Sequence of chain 1.D:
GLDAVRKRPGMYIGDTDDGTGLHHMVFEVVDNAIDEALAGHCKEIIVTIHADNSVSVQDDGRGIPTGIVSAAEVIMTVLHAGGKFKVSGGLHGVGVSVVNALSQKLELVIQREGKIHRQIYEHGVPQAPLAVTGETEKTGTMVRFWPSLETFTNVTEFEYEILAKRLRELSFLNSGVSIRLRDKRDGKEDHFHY

A small-molecule ligand and the protein it binds are described below.
Small molecule (SMILES): O=C(Nc1nc(-n2ccnc2)c2nc(-c3cccnc3)sc2n1)C1CC1

Binding-site contacts:
Ligand atom N1 contacts residue ASP60 of chain 1.D at 3.7 Å.
Ligand atom N5 contacts residue ILE65 of chain 1.D at 3.7 Å.
Ligand atom O9 contacts residue ILE65 of chain 1.D at 3.6 Å.
Ligand atom N20 contacts residue ARG63 of chain 1.D at 3.8 Å.
Ligand atom C10 contacts residue ASP60 of chain 1.D at 3.2 Å.
Ligand atom C14 contacts residue GLU37 of chain 1.D at 3.8 Å.
Ligand atom O9 contacts residue ASN33 of chain 1.D at 3.9 Å.
Ligand atom C10 contacts residue ALA34 of chain 1.D at 3.7 Å (hydrophobic).
Ligand atom C2 contacts residue ILE65 of chain 1.D at 3.6 Å (hydrophobic).
Ligand atom N24 contacts residue ASN33 of chain 1.D at 3.5 Å (h-bond).
Ligand atom C12 contacts residue ASP60 of chain 1.D at 3.9 Å.
Ligand atom C21 contacts residue ARG123 of chain 1.D at 3.5 Å.
Ligand atom N7 contacts residue ASP60 of chain 1.D at 2.7 Å (salt-bridge).
Ligand atom N24 contacts residue ILE81 of chain 1.D at 3.7 Å.
Ligand atom C16 contacts residue PRO66 of chain 1.D at 3.7 Å (hydrophobic).
Ligand atom C2 contacts residue GLU37 of chain 1.D at 3.6 Å.
Ligand atom C4 contacts residue ILE65 of chain 1.D at 3.6 Å (hydrophobic).
Ligand atom C14 contacts residue ARG63 of chain 1.D at 3.9 Å.
Ligand atom C12 contacts residue VAL58 of chain 1.D at 3.7 Å (hydrophobic).
Ligand atom N1 contacts residue ILE65 of chain 1.D at 3.7 Å.
Ligand atom C11 contacts residue VAL30 of chain 1.D at 3.3 Å (hydrophobic).
Ligand atom O9 contacts residue THR152 of chain 1.D at 3.9 Å.
Ligand atom C21 contacts residue ARG63 of chain 1.D at 3.4 Å.
Ligand atom C17 contacts residue PHE91 of chain 1.D at 3.9 Å (hydrophobic).
Ligand atom C6 contacts residue ILE65 of chain 1.D at 3.7 Å (hydrophobic).
Ligand atom C16 contacts residue ARG63 of chain 1.D at 3.6 Å.
Ligand atom C23 contacts residue ASN33 of chain 1.D at 3.4 Å.
Ligand atom C6 contacts residue ASP60 of chain 1.D at 3.7 Å.
Ligand atom C12 contacts residue THR152 of chain 1.D at 3.5 Å.
Ligand atom C8 contacts residue THR152 of chain 1.D at 3.7 Å.
Ligand atom S15 contacts residue ILE65 of chain 1.D at 3.8 Å.
Ligand atom S15 contacts residue GLY64 of chain 1.D at 3.8 Å.
Ligand atom C12 contacts residue VAL154 of chain 1.D at 3.9 Å (hydrophobic).
Ligand atom C3 contacts residue ILE65 of chain 1.D at 3.5 Å (hydrophobic).
Ligand atom C8 contacts residue ASP60 of chain 1.D at 3.4 Å.
Ligand atom N20 contacts residue ARG123 of chain 1.D at 3.4 Å (salt-bridge).
Ligand atom N5 contacts residue ASN33 of chain 1.D at 3.6 Å.
Ligand atom C21 contacts residue PRO66 of chain 1.D at 3.8 Å (hydrophobic).
Ligand atom N7 contacts residue THR152 of chain 1.D at 3.7 Å.
Ligand atom S15 contacts residue GLU37 of chain 1.D at 3.3 Å (salt-bridge).